Sequence of chain 1.B:
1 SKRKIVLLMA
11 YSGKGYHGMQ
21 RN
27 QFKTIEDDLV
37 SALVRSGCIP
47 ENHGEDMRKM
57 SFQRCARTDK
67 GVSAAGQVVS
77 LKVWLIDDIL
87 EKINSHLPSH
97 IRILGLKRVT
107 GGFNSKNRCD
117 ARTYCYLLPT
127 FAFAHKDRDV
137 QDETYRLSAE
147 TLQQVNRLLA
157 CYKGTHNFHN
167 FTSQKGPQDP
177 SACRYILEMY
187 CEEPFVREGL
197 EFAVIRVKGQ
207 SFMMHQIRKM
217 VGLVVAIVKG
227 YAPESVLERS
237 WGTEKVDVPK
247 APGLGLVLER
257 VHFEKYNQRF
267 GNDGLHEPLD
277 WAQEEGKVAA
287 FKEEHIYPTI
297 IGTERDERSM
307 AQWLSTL

Binding-site contacts:
Ligand atom CG contacts residue HIS211 of chain 1.B at 3.5 Å.
Ligand atom CG contacts residue GLN212 of chain 1.B at 3.4 Å.
Ligand atom CA contacts residue ILE213 of chain 1.B at 4.3 Å (hydrophobic).
Ligand atom OXT contacts residue LEU252 of chain 1.B at 3.9 Å.
Ligand atom C contacts residue TYR120 of chain 1.B at 3.5 Å (hydrophobic).
Ligand atom N contacts residue PHE208 of chain 1.B at 4.0 Å.
Ligand atom C contacts residue LEU252 of chain 1.B at 4.0 Å (hydrophobic).
Ligand atom OXT contacts residue VAL68 of chain 1.B at 3.7 Å.
Ligand atom CD contacts residue LEU252 of chain 1.B at 4.2 Å (hydrophobic).
Ligand atom CB contacts residue MET209 of chain 1.B at 3.8 Å (hydrophobic).
Ligand atom CG contacts residue MET210 of chain 1.B at 4.2 Å (hydrophobic).
Ligand atom CG contacts residue MET209 of chain 1.B at 3.2 Å (hydrophobic).
Ligand atom OXT contacts residue ASP65 of chain 1.B at 2.9 Å (salt-bridge).
Ligand atom O contacts residue THR64 of chain 1.B at 3.2 Å.
Ligand atom OE1 contacts residue HIS211 of chain 1.B at 3.1 Å.
Ligand atom C contacts residue THR64 of chain 1.B at 3.7 Å.
Ligand atom OE1 contacts residue ARG214 of chain 1.B at 2.7 Å (salt-bridge).
Ligand atom CA contacts residue TYR120 of chain 1.B at 3.9 Å (hydrophobic).
Ligand atom OXT contacts residue THR64 of chain 1.B at 3.3 Å.
Ligand atom CA contacts residue LEU252 of chain 1.B at 3.7 Å (hydrophobic).
Ligand atom OXT contacts residue ARG63 of chain 1.B at 4.0 Å.
Ligand atom O contacts residue TYR120 of chain 1.B at 2.5 Å (h-bond).
Ligand atom OE1 contacts residue LEU252 of chain 1.B at 4.3 Å.
Ligand atom CD contacts residue ILE213 of chain 1.B at 3.7 Å (hydrophobic).
Ligand atom CB contacts residue HIS211 of chain 1.B at 4.3 Å.
Ligand atom OE2 contacts residue LEU252 of chain 1.B at 4.0 Å.
Ligand atom OE2 contacts residue ARG214 of chain 1.B at 3.1 Å (salt-bridge).
Ligand atom CD contacts residue HIS211 of chain 1.B at 3.5 Å.
Ligand atom CD contacts residue GLN212 of chain 1.B at 3.5 Å.
Ligand atom OE1 contacts residue GLN212 of chain 1.B at 3.2 Å (h-bond).
Ligand atom N contacts residue ILE213 of chain 1.B at 3.5 Å.
Ligand atom OE2 contacts residue HIS211 of chain 1.B at 3.7 Å.
Ligand atom C contacts residue ARG63 of chain 1.B at 4.1 Å.
Ligand atom O contacts residue ASP65 of chain 1.B at 4.2 Å.
Ligand atom C contacts residue ASP65 of chain 1.B at 3.9 Å.
Ligand atom CG contacts residue ILE213 of chain 1.B at 3.8 Å (hydrophobic).
Ligand atom CD contacts residue ARG214 of chain 1.B at 3.8 Å.
Ligand atom N contacts residue TYR120 of chain 1.B at 3.0 Å.
Ligand atom OE1 contacts residue ILE213 of chain 1.B at 2.8 Å (h-bond).
Ligand atom O contacts residue ARG63 of chain 1.B at 3.8 Å.

A small-molecule ligand and the protein it binds are described below.
Small molecule (SMILES): N[C@H](CCC(=O)O)C(=O)O